Sequence of chain 1.B:
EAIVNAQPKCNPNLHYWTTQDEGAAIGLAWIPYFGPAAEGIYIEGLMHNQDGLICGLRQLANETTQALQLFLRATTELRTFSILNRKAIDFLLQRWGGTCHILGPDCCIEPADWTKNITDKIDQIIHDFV

This protein binds this small molecule.
Small molecule (SMILES): Cc1n[nH]c(-c2ccc(OCC[NH+]3CCC(C(N)=O)CC3)cc2O)c1-c1ccc(Cl)cc1

Binding-site contacts:
Ligand atom C08 contacts residue MET47 of chain 1.B at 3.8 Å (hydrophobic).
Ligand atom O13 contacts residue PRO160 of chain 1.A at 3.3 Å.
Ligand atom C01 contacts residue GKZ1 of chain 1.O at 3.2 Å.
Ligand atom C12 contacts residue ALA162 of chain 1.A at 3.9 Å (hydrophobic).
Ligand atom N06 contacts residue LEU159 of chain 1.A at 3.5 Å.
Ligand atom N05 contacts residue LYS163 of chain 1.A at 4.3 Å.
Ligand atom C12 contacts residue PRO160 of chain 1.A at 3.7 Å (hydrophobic).
Ligand atom C30 contacts residue MET47 of chain 1.B at 4.2 Å (hydrophobic).
Ligand atom C11 contacts residue ALA162 of chain 1.A at 4.0 Å (hydrophobic).
Ligand atom CL contacts residue LEU57 of chain 1.B at 4.2 Å.
Ligand atom C15 contacts residue LYS164 of chain 1.A at 3.8 Å.
Ligand atom O13 contacts residue LYS163 of chain 1.A at 3.5 Å.
Ligand atom C28 contacts residue ILE11 of chain 1.A at 3.8 Å (hydrophobic).
Ligand atom O14 contacts residue LYS164 of chain 1.A at 4.3 Å.
Ligand atom C11 contacts residue LYS164 of chain 1.A at 3.9 Å.
Ligand atom C09 contacts residue LEU53 of chain 1.B at 4.1 Å (hydrophobic).
Ligand atom CL contacts residue LEU16 of chain 1.A at 4.0 Å.
Ligand atom C11 contacts residue LYS163 of chain 1.A at 3.7 Å.
Ligand atom C26 contacts residue LEU159 of chain 1.A at 4.0 Å (hydrophobic).
Ligand atom C27 contacts residue LEU159 of chain 1.A at 3.6 Å (hydrophobic).
Ligand atom C12 contacts residue LYS163 of chain 1.A at 3.8 Å.
Ligand atom CL contacts residue LEU53 of chain 1.B at 3.6 Å.
Ligand atom C10 contacts residue LYS164 of chain 1.A at 4.0 Å.
Ligand atom C12 contacts residue LYS164 of chain 1.A at 4.2 Å.
Ligand atom C09 contacts residue LYS164 of chain 1.A at 3.7 Å.
Ligand atom C03 contacts residue LEU159 of chain 1.A at 3.8 Å (hydrophobic).
Ligand atom C02 contacts residue LEU159 of chain 1.A at 3.6 Å (hydrophobic).
Ligand atom C31 contacts residue MET47 of chain 1.B at 3.5 Å (hydrophobic).
Ligand atom C26 contacts residue MET47 of chain 1.B at 4.3 Å (hydrophobic).
Ligand atom C10 contacts residue ILE11 of chain 1.A at 4.3 Å (hydrophobic).
Ligand atom C01 contacts residue LEU159 of chain 1.A at 3.5 Å (hydrophobic).
Ligand atom O13 contacts residue ALA162 of chain 1.A at 3.0 Å (h-bond).
Ligand atom N06 contacts residue GKZ1 of chain 1.O at 3.8 Å.
Ligand atom C27 contacts residue ILE11 of chain 1.A at 4.1 Å (hydrophobic).
Ligand atom C02 contacts residue GKZ1 of chain 1.O at 3.6 Å.
Ligand atom C08 contacts residue LYS164 of chain 1.A at 3.9 Å.
Ligand atom N05 contacts residue LEU159 of chain 1.A at 4.3 Å.
Ligand atom C31 contacts residue GKZ1 of chain 1.O at 4.0 Å.
Ligand atom C11 contacts residue PRO160 of chain 1.A at 3.7 Å (hydrophobic).
Ligand atom C15 contacts residue LYS163 of chain 1.A at 4.3 Å.

Sequence of chain 1.A:
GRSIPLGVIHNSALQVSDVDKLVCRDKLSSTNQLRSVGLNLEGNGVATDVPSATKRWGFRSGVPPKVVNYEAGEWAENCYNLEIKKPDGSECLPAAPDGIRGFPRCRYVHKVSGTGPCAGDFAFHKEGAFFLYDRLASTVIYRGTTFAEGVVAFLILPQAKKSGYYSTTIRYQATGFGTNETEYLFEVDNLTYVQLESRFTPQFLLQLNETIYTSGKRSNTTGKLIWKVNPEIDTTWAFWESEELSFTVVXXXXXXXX